Sequence of chain 1.P:
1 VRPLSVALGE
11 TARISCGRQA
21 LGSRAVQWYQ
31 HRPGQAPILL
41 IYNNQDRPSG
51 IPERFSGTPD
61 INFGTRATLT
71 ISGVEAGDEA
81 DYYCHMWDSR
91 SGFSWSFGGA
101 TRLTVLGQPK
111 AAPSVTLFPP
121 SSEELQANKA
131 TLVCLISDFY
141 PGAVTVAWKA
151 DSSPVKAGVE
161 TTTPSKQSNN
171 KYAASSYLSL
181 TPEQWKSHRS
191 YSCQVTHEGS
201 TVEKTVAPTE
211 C

A small-molecule ligand and the protein it binds are described below.
Small molecule (SMILES): CC(=O)N[C@H]1[C@H](O[C@H]2[C@H](O)[C@@H](NC(C)=O)CO[C@@H]2CO)O[C@H](CO)[C@@H](O[C@@H]2O[C@H](CO[C@H]3O[C@H](CO[C@H]4O[C@H](CO)[C@@H](O)[C@H](O)[C@@H]4O)[C@@H](O)[C@H](O)[C@@H]3O)[C@@H](O)[C@H](O[C@H]3O[C@H](CO)[C@@H](O)[C@H](O)[C@@H]3O[C@H]3O[C@H](CO)[C@@H](O)[C@H](O)[C@@H]3O[C@H]3O[C@H](CO)[C@@H](O)[C@H](O)[C@@H]3O)[C@@H]2O)[C@@H]1O

Sequence of chain 1.O:
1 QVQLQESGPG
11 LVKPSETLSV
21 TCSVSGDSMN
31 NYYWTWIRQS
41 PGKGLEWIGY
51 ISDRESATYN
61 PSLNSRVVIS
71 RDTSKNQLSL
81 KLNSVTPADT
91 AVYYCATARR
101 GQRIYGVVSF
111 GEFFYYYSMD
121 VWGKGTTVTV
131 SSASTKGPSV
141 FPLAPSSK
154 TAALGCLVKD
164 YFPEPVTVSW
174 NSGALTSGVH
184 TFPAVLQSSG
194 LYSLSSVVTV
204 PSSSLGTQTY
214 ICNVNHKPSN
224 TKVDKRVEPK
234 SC

Binding-site contacts:
Ligand atom O5 contacts residue ILE104 of chain 1.O at 4.1 Å.
Ligand atom O7 contacts residue VAL108 of chain 1.O at 3.0 Å (h-bond).
Ligand atom O3 contacts residue GLY106 of chain 1.O at 3.7 Å.
Ligand atom C2 contacts residue PRO59 of chain 1.P at 3.8 Å (hydrophobic).
Ligand atom C2 contacts residue GLN45 of chain 1.P at 3.8 Å.
Ligand atom O3 contacts residue GLN45 of chain 1.P at 3.4 Å (h-bond).
Ligand atom C3 contacts residue GLN45 of chain 1.P at 3.7 Å.
Ligand atom O2 contacts residue GLN45 of chain 1.P at 3.9 Å.
Ligand atom C6 contacts residue ARG103 of chain 1.O at 3.8 Å.
Ligand atom C8 contacts residue THR266 of chain 1.M at 3.6 Å.
Ligand atom C3 contacts residue HIS298 of chain 1.M at 3.9 Å.
Ligand atom O6 contacts residue ARG103 of chain 1.O at 2.4 Å (salt-bridge).
Ligand atom O7 contacts residue ASN300 of chain 1.M at 3.3 Å (h-bond).
Ligand atom C3 contacts residue ILE104 of chain 1.O at 4.0 Å (hydrophobic).
Ligand atom O7 contacts residue VAL107 of chain 1.O at 3.6 Å.
Ligand atom C2 contacts residue HIS298 of chain 1.M at 4.0 Å.
Ligand atom O5 contacts residue SER380 of chain 1.M at 3.4 Å (h-bond).
Ligand atom O4 contacts residue VAL107 of chain 1.O at 3.8 Å.
Ligand atom O7 contacts residue ASN264 of chain 1.M at 4.1 Å.
Ligand atom C1 contacts residue ASN300 of chain 1.M at 1.4 Å.
Ligand atom C4 contacts residue GLY106 of chain 1.O at 3.6 Å.
Ligand atom O4 contacts residue ARG103 of chain 1.O at 3.3 Å (salt-bridge).
Ligand atom C2 contacts residue ASN300 of chain 1.M at 2.4 Å.
Ligand atom C1 contacts residue PRO59 of chain 1.P at 4.0 Å (hydrophobic).
Ligand atom O6 contacts residue SER380 of chain 1.M at 3.3 Å (h-bond).
Ligand atom C7 contacts residue ASN300 of chain 1.M at 3.2 Å.
Ligand atom O3 contacts residue PRO59 of chain 1.P at 3.3 Å (h-bond).
Ligand atom O4 contacts residue ASN44 of chain 1.P at 2.8 Å (h-bond).
Ligand atom C6 contacts residue ILE104 of chain 1.O at 3.8 Å (hydrophobic).
Ligand atom C5 contacts residue ILE104 of chain 1.O at 3.9 Å (hydrophobic).
Ligand atom C3 contacts residue GLY106 of chain 1.O at 3.9 Å.
Ligand atom C8 contacts residue ASN264 of chain 1.M at 3.7 Å.
Ligand atom C5 contacts residue ASN300 of chain 1.M at 3.7 Å.
Ligand atom C2 contacts residue GLY106 of chain 1.O at 3.9 Å.
Ligand atom N2 contacts residue HIS298 of chain 1.M at 3.3 Å (h-bond).
Ligand atom C8 contacts residue ARG411 of chain 1.M at 3.6 Å.
Ligand atom N2 contacts residue ASN300 of chain 1.M at 2.7 Å (h-bond).
Ligand atom O5 contacts residue ASN300 of chain 1.M at 2.4 Å (h-bond).
Ligand atom C3 contacts residue ASN300 of chain 1.M at 3.7 Å.
Ligand atom O7 contacts residue GLY106 of chain 1.O at 4.1 Å.

Sequence of chain 1.M:
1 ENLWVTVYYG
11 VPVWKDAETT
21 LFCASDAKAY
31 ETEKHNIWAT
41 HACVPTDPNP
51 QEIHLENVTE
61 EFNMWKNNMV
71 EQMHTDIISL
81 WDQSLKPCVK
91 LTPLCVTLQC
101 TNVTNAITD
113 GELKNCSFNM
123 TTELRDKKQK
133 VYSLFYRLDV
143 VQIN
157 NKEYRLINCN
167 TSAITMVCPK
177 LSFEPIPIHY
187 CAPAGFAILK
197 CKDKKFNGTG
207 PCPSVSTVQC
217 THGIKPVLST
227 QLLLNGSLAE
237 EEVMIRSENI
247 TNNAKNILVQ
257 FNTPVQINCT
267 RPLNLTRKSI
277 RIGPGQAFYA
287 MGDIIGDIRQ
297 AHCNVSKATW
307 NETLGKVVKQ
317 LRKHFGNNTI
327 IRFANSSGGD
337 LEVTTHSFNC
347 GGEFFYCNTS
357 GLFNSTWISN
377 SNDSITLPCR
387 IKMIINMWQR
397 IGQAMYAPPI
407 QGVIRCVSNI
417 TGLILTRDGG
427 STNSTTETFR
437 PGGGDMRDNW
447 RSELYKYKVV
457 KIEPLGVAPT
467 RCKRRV